A small-molecule ligand and the protein it binds are described below.
Small molecule (SMILES): CC(=O)N[C@@H]1[C@@H](O)[C@H](O)[C@@H](CO)O[C@H]1O

Binding-site contacts:
Ligand atom O5 contacts residue ASN20 of chain 1.A at 2.4 Å (h-bond).
Ligand atom O5 contacts residue TRP23 of chain 1.A at 4.3 Å.
Ligand atom C3 contacts residue ASN20 of chain 1.A at 3.9 Å.
Ligand atom C4 contacts residue ASN20 of chain 1.A at 4.2 Å.
Ligand atom N2 contacts residue ASN20 of chain 1.A at 3.1 Å (h-bond).
Ligand atom C5 contacts residue TRP23 of chain 1.A at 4.2 Å (hydrophobic).
Ligand atom O5 contacts residue ALA19 of chain 1.A at 3.7 Å.
Ligand atom C1 contacts residue TRP23 of chain 1.A at 4.0 Å (hydrophobic).
Ligand atom C2 contacts residue ASN20 of chain 1.A at 2.5 Å.
Ligand atom C5 contacts residue ASN20 of chain 1.A at 3.7 Å.
Ligand atom C8 contacts residue SER22 of chain 1.A at 4.0 Å.
Ligand atom O6 contacts residue ALA19 of chain 1.A at 4.1 Å.
Ligand atom C7 contacts residue ASN20 of chain 1.A at 3.3 Å.
Ligand atom C1 contacts residue ALA19 of chain 1.A at 4.3 Å (hydrophobic).
Ligand atom C8 contacts residue ASN20 of chain 1.A at 4.2 Å.
Ligand atom C6 contacts residue ALA19 of chain 1.A at 4.4 Å (hydrophobic).
Ligand atom O7 contacts residue ASN20 of chain 1.A at 3.2 Å (h-bond).
Ligand atom C1 contacts residue ASN20 of chain 1.A at 1.4 Å.

Sequence of chain 1.A:
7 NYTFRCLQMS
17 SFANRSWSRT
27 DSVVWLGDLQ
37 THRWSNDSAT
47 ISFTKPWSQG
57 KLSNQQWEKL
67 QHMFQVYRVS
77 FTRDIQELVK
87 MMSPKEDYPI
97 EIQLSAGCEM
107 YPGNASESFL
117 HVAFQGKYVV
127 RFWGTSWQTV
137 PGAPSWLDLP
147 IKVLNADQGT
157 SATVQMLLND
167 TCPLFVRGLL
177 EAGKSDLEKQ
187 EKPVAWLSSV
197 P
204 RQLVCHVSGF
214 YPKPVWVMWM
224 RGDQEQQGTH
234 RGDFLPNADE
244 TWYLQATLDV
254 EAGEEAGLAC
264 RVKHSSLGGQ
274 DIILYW